Sequence of chain 3.A:
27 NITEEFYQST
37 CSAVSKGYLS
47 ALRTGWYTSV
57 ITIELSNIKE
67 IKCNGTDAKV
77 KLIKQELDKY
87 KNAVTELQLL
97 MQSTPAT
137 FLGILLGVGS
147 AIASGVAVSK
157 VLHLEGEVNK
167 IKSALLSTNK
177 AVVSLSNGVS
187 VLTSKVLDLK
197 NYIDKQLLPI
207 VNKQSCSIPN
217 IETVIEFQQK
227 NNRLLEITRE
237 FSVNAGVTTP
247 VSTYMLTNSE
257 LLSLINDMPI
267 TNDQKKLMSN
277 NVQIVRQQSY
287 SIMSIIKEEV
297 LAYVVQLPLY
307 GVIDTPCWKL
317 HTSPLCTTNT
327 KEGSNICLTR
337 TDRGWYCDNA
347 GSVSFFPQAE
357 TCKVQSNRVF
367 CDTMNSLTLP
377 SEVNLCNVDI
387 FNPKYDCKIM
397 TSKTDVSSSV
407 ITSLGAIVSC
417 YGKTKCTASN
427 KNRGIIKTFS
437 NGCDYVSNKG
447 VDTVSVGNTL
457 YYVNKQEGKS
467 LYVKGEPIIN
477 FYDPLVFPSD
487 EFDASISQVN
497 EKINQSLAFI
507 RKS

The small molecule below binds the protein below.
Small molecule (SMILES): CC(=O)N[C@@H]1[C@@H](O)[C@H](O)[C@@H](CO)O[C@H]1O

Binding-site contacts:
Ligand atom O6 contacts residue ASN496 of chain 3.A at 3.8 Å.
Ligand atom C6 contacts residue NHE1 of chain 3.F at 4.2 Å.
Ligand atom C2 contacts residue ASN500 of chain 3.A at 2.5 Å.
Ligand atom O5 contacts residue ASN500 of chain 3.A at 2.4 Å (h-bond).
Ligand atom O5 contacts residue ASN496 of chain 3.A at 4.0 Å.
Ligand atom C8 contacts residue ASN500 of chain 3.A at 4.5 Å.
Ligand atom O6 contacts residue NHE1 of chain 3.F at 3.8 Å.
Ligand atom O6 contacts residue ASN500 of chain 3.A at 4.1 Å.
Ligand atom C4 contacts residue ASN500 of chain 3.A at 4.3 Å.
Ligand atom C7 contacts residue ASN500 of chain 3.A at 3.4 Å.
Ligand atom C3 contacts residue ASN500 of chain 3.A at 3.8 Å.
Ligand atom C6 contacts residue ASN496 of chain 3.A at 4.1 Å.
Ligand atom C1 contacts residue ASN500 of chain 3.A at 1.4 Å.
Ligand atom C5 contacts residue ASN500 of chain 3.A at 3.7 Å.
Ligand atom C1 contacts residue ASN496 of chain 3.A at 4.4 Å.
Ligand atom N2 contacts residue ASN500 of chain 3.A at 2.9 Å (h-bond).
Ligand atom O7 contacts residue ASN500 of chain 3.A at 3.5 Å.